Sequence of chain 1.B:
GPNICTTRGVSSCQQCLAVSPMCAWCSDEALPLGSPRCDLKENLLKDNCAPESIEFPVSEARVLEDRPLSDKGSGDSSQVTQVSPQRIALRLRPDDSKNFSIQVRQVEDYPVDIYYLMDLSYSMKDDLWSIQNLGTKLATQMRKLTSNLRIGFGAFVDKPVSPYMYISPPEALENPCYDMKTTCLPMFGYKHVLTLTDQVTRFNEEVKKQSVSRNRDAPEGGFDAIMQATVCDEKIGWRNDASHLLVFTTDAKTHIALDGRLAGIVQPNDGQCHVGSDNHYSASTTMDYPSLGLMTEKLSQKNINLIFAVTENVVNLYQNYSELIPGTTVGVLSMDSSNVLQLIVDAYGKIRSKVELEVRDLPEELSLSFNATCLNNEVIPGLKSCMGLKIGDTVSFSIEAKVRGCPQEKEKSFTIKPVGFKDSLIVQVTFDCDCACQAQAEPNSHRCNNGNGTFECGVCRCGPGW

A protein and the small-molecule ligand that binds it are described below.
Small molecule (SMILES): CC(=O)N[C@@H]1[C@@H](O)[C@H](O)[C@@H](CO)O[C@H]1O

Binding-site contacts:
Ligand atom O5 contacts residue ASN99 of chain 1.B at 2.4 Å (h-bond).
Ligand atom C3 contacts residue ASN99 of chain 1.B at 3.8 Å.
Ligand atom N2 contacts residue LYS98 of chain 1.B at 3.9 Å.
Ligand atom O7 contacts residue PHE100 of chain 1.B at 4.3 Å.
Ligand atom C8 contacts residue LYS98 of chain 1.B at 3.6 Å.
Ligand atom C7 contacts residue ASN99 of chain 1.B at 3.4 Å.
Ligand atom C8 contacts residue PHE100 of chain 1.B at 4.0 Å (hydrophobic).
Ligand atom C7 contacts residue LYS98 of chain 1.B at 4.3 Å.
Ligand atom N2 contacts residue ASN99 of chain 1.B at 2.9 Å (h-bond).
Ligand atom C4 contacts residue ASN99 of chain 1.B at 4.2 Å.
Ligand atom O7 contacts residue ASN99 of chain 1.B at 4.3 Å.
Ligand atom C5 contacts residue ASN99 of chain 1.B at 3.7 Å.
Ligand atom C2 contacts residue ASN99 of chain 1.B at 2.5 Å.
Ligand atom C1 contacts residue ASN99 of chain 1.B at 1.4 Å.
Ligand atom C8 contacts residue ASN99 of chain 1.B at 3.0 Å.
Ligand atom C7 contacts residue PHE100 of chain 1.B at 4.1 Å (hydrophobic).
Ligand atom C8 contacts residue ALA61 of chain 1.B at 4.4 Å (hydrophobic).